Sequence of chain 1.A:
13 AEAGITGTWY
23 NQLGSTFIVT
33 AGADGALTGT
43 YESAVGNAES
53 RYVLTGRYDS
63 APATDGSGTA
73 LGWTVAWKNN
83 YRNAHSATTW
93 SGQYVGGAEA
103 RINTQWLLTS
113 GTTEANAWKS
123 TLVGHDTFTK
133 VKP

Binding-site contacts:
Ligand atom C3 contacts residue TRP108 of chain 1.A at 3.9 Å (hydrophobic).
Ligand atom N1 contacts residue SER45 of chain 1.A at 2.7 Å (h-bond).
Ligand atom N2 contacts residue TYR43 of chain 1.A at 3.5 Å (h-bond).
Ligand atom O1 contacts residue ASP128 of chain 1.A at 4.0 Å.
Ligand atom C3 contacts residue LEU25 of chain 1.A at 4.0 Å (hydrophobic).
Ligand atom C1 contacts residue SER27 of chain 1.A at 3.5 Å.
Ligand atom C1' contacts residue TRP79 of chain 1.A at 4.2 Å (hydrophobic).
Ligand atom N1' contacts residue TRP120 of chain 2.B at 3.6 Å.
Ligand atom C2 contacts residue SER45 of chain 1.A at 3.7 Å.
Ligand atom O1 contacts residue SER27 of chain 1.A at 2.6 Å (h-bond).
Ligand atom O1' contacts residue LEU110 of chain 1.A at 3.6 Å.
Ligand atom C1' contacts residue TRP120 of chain 2.B at 4.0 Å (hydrophobic).
Ligand atom N2 contacts residue LEU25 of chain 1.A at 3.9 Å.
Ligand atom N2 contacts residue ASN23 of chain 1.A at 3.9 Å.
Ligand atom C2 contacts residue LEU25 of chain 1.A at 4.0 Å (hydrophobic).
Ligand atom C2 contacts residue VAL47 of chain 1.A at 3.5 Å (hydrophobic).
Ligand atom C3 contacts residue ASP128 of chain 1.A at 3.7 Å.
Ligand atom N2' contacts residue TRP92 of chain 1.A at 3.9 Å.
Ligand atom O1 contacts residue ASN23 of chain 1.A at 3.0 Å (h-bond).
Ligand atom N2 contacts residue TRP92 of chain 1.A at 3.8 Å.
Ligand atom O1 contacts residue LEU25 of chain 1.A at 4.0 Å.
Ligand atom C1 contacts residue LEU25 of chain 1.A at 3.7 Å (hydrophobic).
Ligand atom C1 contacts residue ASN23 of chain 1.A at 3.8 Å.
Ligand atom N1' contacts residue TRP79 of chain 1.A at 4.2 Å.
Ligand atom C1 contacts residue TYR43 of chain 1.A at 3.3 Å (hydrophobic).
Ligand atom C1 contacts residue SER45 of chain 1.A at 3.6 Å.
Ligand atom C1' contacts residue THR90 of chain 1.A at 4.0 Å.
Ligand atom N2 contacts residue ASP128 of chain 1.A at 2.9 Å (salt-bridge).
Ligand atom O1' contacts residue THR90 of chain 1.A at 2.9 Å (h-bond).
Ligand atom O1 contacts residue SER45 of chain 1.A at 3.9 Å.
Ligand atom N1 contacts residue SER27 of chain 1.A at 3.8 Å.
Ligand atom N1 contacts residue LEU25 of chain 1.A at 3.9 Å.
Ligand atom N2' contacts residue TRP108 of chain 1.A at 3.5 Å.
Ligand atom N1' contacts residue SER45 of chain 1.A at 4.0 Å.
Ligand atom N1' contacts residue ACT1 of chain 1.C at 4.2 Å.
Ligand atom C2 contacts residue TRP120 of chain 2.B at 3.9 Å (hydrophobic).
Ligand atom O1' contacts residue TRP79 of chain 1.A at 3.9 Å.
Ligand atom C1 contacts residue ASP128 of chain 1.A at 3.9 Å.
Ligand atom N1 contacts residue VAL47 of chain 1.A at 3.5 Å.
Ligand atom O1 contacts residue TYR43 of chain 1.A at 2.6 Å (h-bond).

The protein below binds the small molecule below.
Small molecule (SMILES): O=C1NC2NC(=O)NC2N1

Sequence of chain 2.B:
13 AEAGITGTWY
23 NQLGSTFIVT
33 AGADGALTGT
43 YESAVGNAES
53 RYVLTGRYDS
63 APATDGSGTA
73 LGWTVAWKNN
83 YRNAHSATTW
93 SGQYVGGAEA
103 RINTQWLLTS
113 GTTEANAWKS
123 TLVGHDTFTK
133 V